Binding-site contacts:
Ligand atom O5 contacts residue SER115 of chain 1.B at 4.1 Å.
Ligand atom C3 contacts residue ASN113 of chain 1.B at 3.7 Å.
Ligand atom C1 contacts residue ALA116 of chain 1.B at 4.3 Å (hydrophobic).
Ligand atom O7 contacts residue ASN113 of chain 1.B at 4.2 Å.
Ligand atom O6 contacts residue SER115 of chain 1.B at 4.1 Å.
Ligand atom C5 contacts residue ASN113 of chain 1.B at 3.6 Å.
Ligand atom C4 contacts residue ASN113 of chain 1.B at 4.1 Å.
Ligand atom C1 contacts residue SER115 of chain 1.B at 3.7 Å.
Ligand atom N2 contacts residue ASN113 of chain 1.B at 2.7 Å (h-bond).
Ligand atom C7 contacts residue ASN113 of chain 1.B at 3.6 Å.
Ligand atom O6 contacts residue LEU261 of chain 1.B at 3.7 Å.
Ligand atom O6 contacts residue ALA116 of chain 1.B at 3.5 Å.
Ligand atom C7 contacts residue TRP257 of chain 1.B at 4.5 Å (hydrophobic).
Ligand atom C5 contacts residue SER115 of chain 1.B at 4.3 Å.
Ligand atom C2 contacts residue TRP257 of chain 1.B at 3.9 Å (hydrophobic).
Ligand atom C6 contacts residue LEU261 of chain 1.B at 3.8 Å (hydrophobic).
Ligand atom C6 contacts residue ALA116 of chain 1.B at 4.5 Å (hydrophobic).
Ligand atom O7 contacts residue TRP257 of chain 1.B at 3.9 Å.
Ligand atom O5 contacts residue ASN113 of chain 1.B at 2.3 Å (h-bond).
Ligand atom C1 contacts residue ASN113 of chain 1.B at 1.4 Å.
Ligand atom O5 contacts residue TRP257 of chain 1.B at 3.9 Å.
Ligand atom C2 contacts residue ASN113 of chain 1.B at 2.3 Å.
Ligand atom O5 contacts residue ALA116 of chain 1.B at 3.7 Å.
Ligand atom C1 contacts residue TRP257 of chain 1.B at 4.2 Å (hydrophobic).
Ligand atom C4 contacts residue TRP257 of chain 1.B at 4.4 Å (hydrophobic).

Sequence of chain 1.B:
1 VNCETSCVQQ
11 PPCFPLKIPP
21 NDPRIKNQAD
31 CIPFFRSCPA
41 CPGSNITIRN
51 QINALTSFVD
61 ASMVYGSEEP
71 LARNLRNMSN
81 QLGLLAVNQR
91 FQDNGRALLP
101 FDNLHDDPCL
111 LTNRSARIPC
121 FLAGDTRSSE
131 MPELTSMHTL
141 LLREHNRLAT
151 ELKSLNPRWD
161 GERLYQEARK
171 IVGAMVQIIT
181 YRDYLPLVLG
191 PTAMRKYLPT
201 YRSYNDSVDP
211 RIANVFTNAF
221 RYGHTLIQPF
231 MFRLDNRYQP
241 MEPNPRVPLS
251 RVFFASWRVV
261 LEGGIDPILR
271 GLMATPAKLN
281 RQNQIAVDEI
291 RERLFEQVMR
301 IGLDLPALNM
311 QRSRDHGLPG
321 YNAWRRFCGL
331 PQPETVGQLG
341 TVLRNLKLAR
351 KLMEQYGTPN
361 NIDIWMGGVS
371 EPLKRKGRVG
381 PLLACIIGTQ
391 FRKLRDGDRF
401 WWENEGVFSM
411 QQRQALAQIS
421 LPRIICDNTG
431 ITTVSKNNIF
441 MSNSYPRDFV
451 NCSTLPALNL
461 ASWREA

This protein binds this small molecule.
Small molecule (SMILES): CC(=O)N[C@@H]1[C@@H](O)[C@H](O)[C@@H](CO)O[C@H]1O